A protein and the small-molecule ligand that binds it are described below.
Small molecule (SMILES): C[C@H](O)[C@H](O)[C@@H](O)[C@@H](O)C=O

Sequence of chain 1.B:
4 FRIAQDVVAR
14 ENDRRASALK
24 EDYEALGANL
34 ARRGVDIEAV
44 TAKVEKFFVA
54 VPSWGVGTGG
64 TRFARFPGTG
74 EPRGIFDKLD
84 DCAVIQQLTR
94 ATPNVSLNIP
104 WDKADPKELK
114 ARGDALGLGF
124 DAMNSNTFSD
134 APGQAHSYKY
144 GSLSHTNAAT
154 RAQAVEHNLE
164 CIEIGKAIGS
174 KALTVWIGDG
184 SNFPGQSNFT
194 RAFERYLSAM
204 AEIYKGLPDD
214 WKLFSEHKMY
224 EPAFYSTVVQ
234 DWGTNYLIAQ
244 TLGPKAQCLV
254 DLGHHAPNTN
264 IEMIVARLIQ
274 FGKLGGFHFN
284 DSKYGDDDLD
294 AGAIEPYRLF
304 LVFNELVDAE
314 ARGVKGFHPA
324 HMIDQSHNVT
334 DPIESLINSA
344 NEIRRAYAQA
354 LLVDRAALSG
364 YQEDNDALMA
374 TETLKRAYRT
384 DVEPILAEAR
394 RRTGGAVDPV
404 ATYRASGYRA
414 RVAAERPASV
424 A

Sequence of chain 1.A:
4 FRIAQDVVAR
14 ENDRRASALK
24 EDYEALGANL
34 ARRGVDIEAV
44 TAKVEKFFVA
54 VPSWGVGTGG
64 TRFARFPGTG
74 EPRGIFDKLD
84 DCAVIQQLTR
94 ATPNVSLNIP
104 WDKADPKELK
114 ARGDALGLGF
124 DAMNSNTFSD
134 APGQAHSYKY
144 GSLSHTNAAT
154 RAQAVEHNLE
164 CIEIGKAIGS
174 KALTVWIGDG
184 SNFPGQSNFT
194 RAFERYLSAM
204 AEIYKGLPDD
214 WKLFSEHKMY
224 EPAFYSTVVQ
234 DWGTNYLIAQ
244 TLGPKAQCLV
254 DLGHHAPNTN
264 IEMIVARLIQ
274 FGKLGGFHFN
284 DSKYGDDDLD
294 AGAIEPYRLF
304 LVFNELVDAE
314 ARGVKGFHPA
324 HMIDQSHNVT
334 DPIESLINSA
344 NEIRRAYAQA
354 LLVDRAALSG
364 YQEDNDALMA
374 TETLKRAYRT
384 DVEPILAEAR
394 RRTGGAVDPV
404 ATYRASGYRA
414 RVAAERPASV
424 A

Binding-site contacts:
Ligand atom C6 contacts residue TRP57 of chain 1.B at 3.6 Å (hydrophobic).
Ligand atom O1 contacts residue LYS221 of chain 1.B at 2.7 Å (salt-bridge).
Ligand atom O2 contacts residue RM41 of chain 1.I at 0.2 Å (h-bond).
Ligand atom O1 contacts residue ASP289 of chain 1.B at 3.4 Å (salt-bridge).
Ligand atom O1 contacts residue PHE66 of chain 1.A at 3.3 Å.
Ligand atom O2 contacts residue GLU219 of chain 1.B at 3.3 Å (salt-bridge).
Ligand atom O1 contacts residue RM41 of chain 1.I at 0.3 Å (h-bond).
Ligand atom O3 contacts residue RM41 of chain 1.I at 0.5 Å (h-bond).
Ligand atom O5 contacts residue RM41 of chain 1.I at 1.0 Å (h-bond).
Ligand atom O3 contacts residue GLU219 of chain 1.B at 2.9 Å (salt-bridge).
Ligand atom O4 contacts residue RM41 of chain 1.I at 1.7 Å.
Ligand atom C2 contacts residue HIS257 of chain 1.B at 3.4 Å.
Ligand atom C3 contacts residue RM41 of chain 1.I at 0.4 Å.
Ligand atom C2 contacts residue RM41 of chain 1.I at 0.3 Å.
Ligand atom C3 contacts residue TRP179 of chain 1.B at 3.7 Å (hydrophobic).
Ligand atom C1 contacts residue MN1 of chain 1.N at 2.8 Å.
Ligand atom O4 contacts residue ASP327 of chain 1.B at 2.9 Å (salt-bridge).
Ligand atom O2 contacts residue ASP254 of chain 1.B at 3.3 Å (salt-bridge).
Ligand atom C6 contacts residue RM41 of chain 1.I at 1.6 Å.
Ligand atom C3 contacts residue MN1 of chain 1.M at 3.3 Å.
Ligand atom C2 contacts residue MN1 of chain 1.M at 3.1 Å.
Ligand atom C3 contacts residue ASP327 of chain 1.B at 3.6 Å.
Ligand atom O2 contacts residue HIS257 of chain 1.B at 3.1 Å.
Ligand atom O2 contacts residue ASP327 of chain 1.B at 2.8 Å (salt-bridge).
Ligand atom C1 contacts residue LYS221 of chain 1.B at 3.8 Å.
Ligand atom C2 contacts residue GLU219 of chain 1.B at 3.5 Å.
Ligand atom O1 contacts residue HIS257 of chain 1.B at 3.5 Å (h-bond).
Ligand atom C4 contacts residue RM41 of chain 1.I at 0.7 Å.
Ligand atom O1 contacts residue MN1 of chain 1.N at 2.1 Å.
Ligand atom O2 contacts residue MN1 of chain 1.M at 2.4 Å.
Ligand atom O2 contacts residue MN1 of chain 1.N at 2.1 Å.
Ligand atom O3 contacts residue MN1 of chain 1.M at 2.4 Å.
Ligand atom C1 contacts residue TRP179 of chain 1.B at 3.4 Å (hydrophobic).
Ligand atom C2 contacts residue MN1 of chain 1.N at 2.9 Å.
Ligand atom O3 contacts residue HIS281 of chain 1.B at 3.4 Å.
Ligand atom C1 contacts residue RM41 of chain 1.I at 0.5 Å.
Ligand atom C3 contacts residue GLU219 of chain 1.B at 3.6 Å.
Ligand atom C5 contacts residue RM41 of chain 1.I at 0.7 Å.
Ligand atom C4 contacts residue ASP327 of chain 1.B at 3.7 Å.
Ligand atom O3 contacts residue ASP327 of chain 1.B at 2.9 Å (salt-bridge).